Sequence of chain 1.A:
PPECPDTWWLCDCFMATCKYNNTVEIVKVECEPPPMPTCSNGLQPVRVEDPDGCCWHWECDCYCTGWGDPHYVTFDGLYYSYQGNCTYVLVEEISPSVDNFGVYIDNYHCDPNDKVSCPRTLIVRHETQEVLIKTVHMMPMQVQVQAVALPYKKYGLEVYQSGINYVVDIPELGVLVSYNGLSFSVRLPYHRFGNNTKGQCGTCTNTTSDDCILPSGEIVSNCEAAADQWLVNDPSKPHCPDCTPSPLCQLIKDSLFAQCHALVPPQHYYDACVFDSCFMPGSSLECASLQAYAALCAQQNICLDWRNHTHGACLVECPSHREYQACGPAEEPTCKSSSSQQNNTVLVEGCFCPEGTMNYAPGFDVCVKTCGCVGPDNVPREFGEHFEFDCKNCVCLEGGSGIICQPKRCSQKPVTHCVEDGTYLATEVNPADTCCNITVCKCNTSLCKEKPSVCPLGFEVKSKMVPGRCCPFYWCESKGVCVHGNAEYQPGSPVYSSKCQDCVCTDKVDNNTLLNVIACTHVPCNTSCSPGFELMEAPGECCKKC

Binding-site contacts:
Ligand atom C2 contacts residue ASN380 of chain 1.A at 2.5 Å.
Ligand atom N2 contacts residue ASN380 of chain 1.A at 2.8 Å (h-bond).
Ligand atom C5 contacts residue THR382 of chain 1.A at 4.3 Å.
Ligand atom C5 contacts residue ASN380 of chain 1.A at 3.6 Å.
Ligand atom C3 contacts residue ASN380 of chain 1.A at 3.8 Å.
Ligand atom C2 contacts residue GLN378 of chain 1.A at 3.5 Å.
Ligand atom C7 contacts residue SER377 of chain 1.A at 4.5 Å.
Ligand atom C7 contacts residue GLN378 of chain 1.A at 3.0 Å.
Ligand atom C1 contacts residue ASN380 of chain 1.A at 3.8 Å.
Ligand atom C4 contacts residue ASN380 of chain 1.A at 4.2 Å.
Ligand atom N2 contacts residue GLN378 of chain 1.A at 2.7 Å (h-bond).
Ligand atom O4 contacts residue ASN380 of chain 1.A at 4.3 Å.
Ligand atom C6 contacts residue ASN380 of chain 1.A at 3.3 Å.
Ligand atom O5 contacts residue ASN380 of chain 1.A at 2.4 Å (h-bond).
Ligand atom C8 contacts residue ASN380 of chain 1.A at 4.4 Å.
Ligand atom C8 contacts residue GLN378 of chain 1.A at 3.7 Å.
Ligand atom C5 contacts residue ASN380 of chain 1.A at 3.6 Å.
Ligand atom C8 contacts residue SER377 of chain 1.A at 3.4 Å.
Ligand atom C3 contacts residue GLN378 of chain 1.A at 4.2 Å.
Ligand atom C1 contacts residue GLN378 of chain 1.A at 3.4 Å.
Ligand atom O5 contacts residue ASN380 of chain 1.A at 2.7 Å (h-bond).
Ligand atom C4 contacts residue THR382 of chain 1.A at 4.3 Å.
Ligand atom C6 contacts residue THR382 of chain 1.A at 3.5 Å.
Ligand atom O7 contacts residue GLN378 of chain 1.A at 2.7 Å (h-bond).
Ligand atom C7 contacts residue ASN380 of chain 1.A at 3.0 Å.
Ligand atom O4 contacts residue THR382 of chain 1.A at 3.2 Å.
Ligand atom O7 contacts residue ASN380 of chain 1.A at 2.7 Å (h-bond).
Ligand atom C1 contacts residue ASN380 of chain 1.A at 1.4 Å.

A protein and the small-molecule ligand that binds it are described below.
Small molecule (SMILES): CC(=O)N[C@H]1[C@H](O[C@H]2[C@H](O)[C@@H](NC(C)=O)CO[C@@H]2CO[C@@H]2O[C@@H](C)[C@@H](O)[C@@H](O)[C@@H]2O)O[C@H](CO)[C@@H](O[C@@H]2O[C@H](CO)[C@@H](O)[C@H](O)[C@@H]2O)[C@@H]1O[C@H]1O[C@H](CO)[C@@H](O)[C@H](O)[C@@H]1O